Binding-site contacts:
Ligand atom N09 contacts residue HEM1 of chain 1.F at 3.0 Å (h-bond).
Ligand atom BR1 contacts residue VAL119 of chain 1.B at 3.6 Å.
Ligand atom N09 contacts residue PHE152 of chain 1.B at 3.9 Å.
Ligand atom C10 contacts residue HEM1 of chain 1.F at 4.3 Å.
Ligand atom C02 contacts residue ALA253 of chain 1.B at 4.3 Å (hydrophobic).
Ligand atom C03 contacts residue ALA253 of chain 1.B at 4.1 Å (hydrophobic).
Ligand atom N05 contacts residue GLY251 of chain 1.B at 3.1 Å (h-bond).
Ligand atom N08 contacts residue ALA253 of chain 1.B at 3.6 Å.
Ligand atom N05 contacts residue ALA253 of chain 1.B at 4.3 Å.
Ligand atom N09 contacts residue ALA253 of chain 1.B at 3.3 Å.
Ligand atom BR1 contacts residue PHE152 of chain 1.B at 4.1 Å.
Ligand atom N08 contacts residue HEM1 of chain 1.F at 2.1 Å.
Ligand atom BR1 contacts residue PHE153 of chain 1.B at 4.3 Å.
Ligand atom C03 contacts residue SER252 of chain 1.B at 3.8 Å.
Ligand atom C03 contacts residue GLY251 of chain 1.B at 3.3 Å.
Ligand atom C04 contacts residue ALA253 of chain 1.B at 3.7 Å (hydrophobic).
Ligand atom C07 contacts residue HEM1 of chain 1.F at 2.8 Å.
Ligand atom C11 contacts residue TYR115 of chain 1.B at 4.1 Å (hydrophobic).
Ligand atom N05 contacts residue SER252 of chain 1.B at 3.5 Å.
Ligand atom C10 contacts residue PHE152 of chain 1.B at 3.4 Å (hydrophobic).
Ligand atom C02 contacts residue PHE152 of chain 1.B at 3.6 Å (hydrophobic).
Ligand atom C04 contacts residue GLY251 of chain 1.B at 3.6 Å.
Ligand atom C11 contacts residue ALA253 of chain 1.B at 4.0 Å (hydrophobic).
Ligand atom C11 contacts residue PHE152 of chain 1.B at 3.3 Å (hydrophobic).
Ligand atom C06 contacts residue PHE152 of chain 1.B at 3.8 Å (hydrophobic).
Ligand atom C11 contacts residue SER156 of chain 1.B at 4.3 Å.
Ligand atom C06 contacts residue SER252 of chain 1.B at 4.1 Å.
Ligand atom BR1 contacts residue TYR115 of chain 1.B at 4.1 Å.
Ligand atom C02 contacts residue SER252 of chain 1.B at 4.3 Å.
Ligand atom N09 contacts residue SER156 of chain 1.B at 4.0 Å.
Ligand atom N05 contacts residue HEM1 of chain 1.F at 3.3 Å (h-bond).
Ligand atom C06 contacts residue HEM1 of chain 1.F at 4.2 Å.
Ligand atom BR1 contacts residue CYS118 of chain 1.B at 4.0 Å.
Ligand atom C06 contacts residue ALA253 of chain 1.B at 3.5 Å (hydrophobic).
Ligand atom N08 contacts residue HIS335 of chain 1.B at 4.0 Å.
Ligand atom C07 contacts residue ALA253 of chain 1.B at 3.9 Å (hydrophobic).
Ligand atom C04 contacts residue PHE152 of chain 1.B at 4.1 Å (hydrophobic).
Ligand atom C10 contacts residue ALA253 of chain 1.B at 3.5 Å (hydrophobic).
Ligand atom C03 contacts residue PHE152 of chain 1.B at 4.1 Å (hydrophobic).
Ligand atom C04 contacts residue SER252 of chain 1.B at 3.6 Å.

Sequence of chain 1.B:
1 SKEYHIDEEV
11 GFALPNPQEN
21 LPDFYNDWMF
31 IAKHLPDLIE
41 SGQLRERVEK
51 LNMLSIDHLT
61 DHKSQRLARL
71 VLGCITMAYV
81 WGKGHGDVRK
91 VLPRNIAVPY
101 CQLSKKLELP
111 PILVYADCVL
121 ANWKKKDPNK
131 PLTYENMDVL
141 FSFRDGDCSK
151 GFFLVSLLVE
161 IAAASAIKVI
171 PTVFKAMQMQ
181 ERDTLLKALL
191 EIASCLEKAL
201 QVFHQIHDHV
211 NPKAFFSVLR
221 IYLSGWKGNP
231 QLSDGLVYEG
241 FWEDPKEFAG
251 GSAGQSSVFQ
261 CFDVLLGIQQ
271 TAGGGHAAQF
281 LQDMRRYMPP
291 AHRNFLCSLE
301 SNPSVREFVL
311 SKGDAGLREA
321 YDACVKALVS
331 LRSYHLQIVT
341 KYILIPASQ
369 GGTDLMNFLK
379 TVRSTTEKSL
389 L

A small-molecule ligand and the protein it binds are described below.
Small molecule (SMILES): Nc1cc(Br)cc2[nH]ncc12